This small molecule binds to this protein.
Small molecule (SMILES): CC(=O)N[C@@H]1[C@@H](O)[C@H](O)[C@@H](CO)O[C@H]1O

Binding-site contacts:
Ligand atom C7 contacts residue ASN308 of chain 2.A at 4.1 Å.
Ligand atom C2 contacts residue ASN308 of chain 2.A at 2.6 Å.
Ligand atom C1 contacts residue ASN308 of chain 2.A at 1.4 Å.
Ligand atom C5 contacts residue ASN308 of chain 2.A at 3.6 Å.
Ligand atom C4 contacts residue ASN308 of chain 2.A at 4.3 Å.
Ligand atom O5 contacts residue ASN308 of chain 2.A at 2.4 Å (h-bond).
Ligand atom C3 contacts residue ASN308 of chain 2.A at 3.9 Å.
Ligand atom N2 contacts residue ASN308 of chain 2.A at 3.0 Å (h-bond).
Ligand atom O7 contacts residue TRP364 of chain 2.A at 4.3 Å.

Sequence of chain 2.A:
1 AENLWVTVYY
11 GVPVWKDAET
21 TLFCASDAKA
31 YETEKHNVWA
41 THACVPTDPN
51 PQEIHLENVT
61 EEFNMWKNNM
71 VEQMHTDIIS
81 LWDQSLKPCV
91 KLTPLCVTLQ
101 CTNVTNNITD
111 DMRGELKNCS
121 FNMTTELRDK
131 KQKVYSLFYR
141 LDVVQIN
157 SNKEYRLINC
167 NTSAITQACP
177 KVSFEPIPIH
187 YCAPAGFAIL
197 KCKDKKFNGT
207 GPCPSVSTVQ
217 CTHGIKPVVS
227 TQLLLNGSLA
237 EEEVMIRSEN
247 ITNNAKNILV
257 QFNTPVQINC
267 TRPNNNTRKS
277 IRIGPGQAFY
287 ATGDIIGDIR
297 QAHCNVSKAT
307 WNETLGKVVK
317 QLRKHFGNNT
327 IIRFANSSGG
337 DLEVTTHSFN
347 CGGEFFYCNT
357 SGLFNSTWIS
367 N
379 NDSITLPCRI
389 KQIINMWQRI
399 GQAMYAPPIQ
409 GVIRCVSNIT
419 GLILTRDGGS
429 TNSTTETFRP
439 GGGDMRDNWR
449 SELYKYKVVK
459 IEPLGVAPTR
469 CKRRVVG